The protein below binds the small molecule below.
Small molecule (SMILES): CC(=O)N[C@@H]1[C@@H](O)[C@H](O)[C@@H](CO)O[C@H]1O

Binding-site contacts:
Ligand atom O6 contacts residue SER284 of chain 13.K at 2.9 Å (h-bond).
Ligand atom C6 contacts residue SER284 of chain 13.K at 3.4 Å.
Ligand atom O6 contacts residue ASN318 of chain 13.K at 3.0 Å (h-bond).
Ligand atom O4 contacts residue ASN318 of chain 13.K at 4.5 Å.
Ligand atom C6 contacts residue ASN318 of chain 13.K at 3.2 Å.

Sequence of chain 13.K:
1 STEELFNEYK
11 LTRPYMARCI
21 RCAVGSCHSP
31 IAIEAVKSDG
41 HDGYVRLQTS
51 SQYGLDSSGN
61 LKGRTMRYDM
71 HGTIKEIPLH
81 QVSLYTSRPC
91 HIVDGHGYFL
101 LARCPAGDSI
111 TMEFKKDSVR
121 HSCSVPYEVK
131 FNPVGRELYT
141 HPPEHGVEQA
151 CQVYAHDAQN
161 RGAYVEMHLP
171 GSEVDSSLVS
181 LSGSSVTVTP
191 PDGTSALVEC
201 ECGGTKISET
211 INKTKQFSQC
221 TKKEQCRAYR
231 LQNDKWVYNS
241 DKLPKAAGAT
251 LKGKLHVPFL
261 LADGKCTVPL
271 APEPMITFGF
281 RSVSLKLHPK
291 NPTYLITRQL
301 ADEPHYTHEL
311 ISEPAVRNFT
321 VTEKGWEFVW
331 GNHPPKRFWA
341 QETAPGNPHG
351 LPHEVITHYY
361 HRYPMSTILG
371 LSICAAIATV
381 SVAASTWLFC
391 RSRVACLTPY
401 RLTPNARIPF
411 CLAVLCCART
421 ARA